Sequence of chain 1.A:
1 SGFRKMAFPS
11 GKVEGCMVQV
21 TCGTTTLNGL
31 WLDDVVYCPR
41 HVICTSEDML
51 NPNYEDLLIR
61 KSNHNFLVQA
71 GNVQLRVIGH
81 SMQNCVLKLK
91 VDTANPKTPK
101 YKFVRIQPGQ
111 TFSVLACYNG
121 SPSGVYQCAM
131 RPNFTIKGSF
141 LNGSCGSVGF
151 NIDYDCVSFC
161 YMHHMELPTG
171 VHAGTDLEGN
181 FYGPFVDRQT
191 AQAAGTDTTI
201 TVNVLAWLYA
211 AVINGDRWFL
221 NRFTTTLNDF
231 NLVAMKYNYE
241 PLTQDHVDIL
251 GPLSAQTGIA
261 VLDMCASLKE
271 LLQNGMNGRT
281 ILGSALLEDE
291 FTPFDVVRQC

Binding-site contacts:
Ligand atom C8 contacts residue LEU141 of chain 1.A at 4.0 Å (hydrophobic).
Ligand atom O contacts residue MET165 of chain 1.A at 3.9 Å.
Ligand atom C16 contacts residue HIS164 of chain 1.A at 4.1 Å.
Ligand atom C6 contacts residue SER144 of chain 1.A at 3.8 Å.
Ligand atom C16 contacts residue MET165 of chain 1.A at 3.6 Å (hydrophobic).
Ligand atom C7 contacts residue GLU166 of chain 1.A at 3.6 Å.
Ligand atom C17 contacts residue MET165 of chain 1.A at 4.0 Å (hydrophobic).
Ligand atom C5 contacts residue CYS145 of chain 1.A at 4.1 Å (hydrophobic).
Ligand atom CL contacts residue HIS41 of chain 1.A at 3.4 Å.
Ligand atom N2 contacts residue SER144 of chain 1.A at 3.3 Å (h-bond).
Ligand atom C8 contacts residue PHE140 of chain 1.A at 4.0 Å (hydrophobic).
Ligand atom CL contacts residue ASP187 of chain 1.A at 3.4 Å.
Ligand atom N2 contacts residue LEU141 of chain 1.A at 3.7 Å.
Ligand atom C7 contacts residue PHE140 of chain 1.A at 3.4 Å (hydrophobic).
Ligand atom N2 contacts residue PHE140 of chain 1.A at 3.6 Å.
Ligand atom C6 contacts residue CYS145 of chain 1.A at 3.8 Å (hydrophobic).
Ligand atom N1 contacts residue CYS145 of chain 1.A at 3.6 Å (h-bond).
Ligand atom C16 contacts residue MET49 of chain 1.A at 4.0 Å (hydrophobic).
Ligand atom C15 contacts residue MET165 of chain 1.A at 3.6 Å (hydrophobic).
Ligand atom C15 contacts residue HIS164 of chain 1.A at 3.4 Å.
Ligand atom C8 contacts residue GLU166 of chain 1.A at 3.7 Å.
Ligand atom C contacts residue GLN189 of chain 1.A at 3.6 Å.
Ligand atom C15 contacts residue HIS41 of chain 1.A at 3.9 Å.
Ligand atom C17 contacts residue ARG188 of chain 1.A at 3.8 Å.
Ligand atom O contacts residue GLU166 of chain 1.A at 3.3 Å (salt-bridge).
Ligand atom C13 contacts residue GLU166 of chain 1.A at 4.0 Å.
Ligand atom C12 contacts residue ASN142 of chain 1.A at 3.9 Å.
Ligand atom C4 contacts residue GLU166 of chain 1.A at 4.0 Å.
Ligand atom C9 contacts residue PHE140 of chain 1.A at 3.8 Å (hydrophobic).
Ligand atom C9 contacts residue GLU166 of chain 1.A at 3.4 Å.
Ligand atom C7 contacts residue SER144 of chain 1.A at 4.0 Å.
Ligand atom C7 contacts residue LEU141 of chain 1.A at 3.6 Å (hydrophobic).
Ligand atom CL contacts residue HIS164 of chain 1.A at 3.9 Å.
Ligand atom C6 contacts residue HIS163 of chain 1.A at 3.0 Å.
Ligand atom C contacts residue DMS1 of chain 1.E at 3.8 Å.
Ligand atom C7 contacts residue HIS163 of chain 1.A at 3.8 Å.
Ligand atom C17 contacts residue MET49 of chain 1.A at 3.7 Å (hydrophobic).
Ligand atom C4 contacts residue MET165 of chain 1.A at 4.1 Å (hydrophobic).
Ligand atom CL contacts residue MET165 of chain 1.A at 3.8 Å.
Ligand atom N2 contacts residue HIS163 of chain 1.A at 2.7 Å (h-bond).

A small-molecule ligand and the protein it binds are described below.
Small molecule (SMILES): CN1CC[C@@H](C(=O)Nc2cncc3ccccc23)c2cc(Cl)ccc21

Sequence of chain 1.B:
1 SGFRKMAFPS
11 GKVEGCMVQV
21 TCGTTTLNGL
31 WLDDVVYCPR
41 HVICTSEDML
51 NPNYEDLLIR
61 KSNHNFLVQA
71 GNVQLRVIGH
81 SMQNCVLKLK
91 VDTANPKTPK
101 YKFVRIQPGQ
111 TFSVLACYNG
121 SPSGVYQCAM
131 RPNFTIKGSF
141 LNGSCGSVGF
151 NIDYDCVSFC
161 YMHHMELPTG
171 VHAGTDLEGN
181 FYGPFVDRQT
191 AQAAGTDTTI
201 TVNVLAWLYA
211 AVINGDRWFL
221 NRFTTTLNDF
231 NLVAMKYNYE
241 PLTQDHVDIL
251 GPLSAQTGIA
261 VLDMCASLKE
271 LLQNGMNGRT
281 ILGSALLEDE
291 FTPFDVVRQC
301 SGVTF